Binding-site contacts:
Ligand atom C3 contacts residue LEU116 of chain 1.B at 3.5 Å (hydrophobic).
Ligand atom C12 contacts residue VAL294 of chain 1.B at 4.0 Å (hydrophobic).
Ligand atom C12 contacts residue NAD1 of chain 1.J at 3.6 Å.
Ligand atom C3 contacts residue MET306 of chain 1.A at 3.8 Å (hydrophobic).
Ligand atom C6 contacts residue LEU141 of chain 1.B at 4.3 Å (hydrophobic).
Ligand atom N13 contacts residue NAD1 of chain 1.J at 4.1 Å.
Ligand atom C6 contacts residue LEU116 of chain 1.B at 4.2 Å (hydrophobic).
Ligand atom C1 contacts residue LEU57 of chain 1.B at 4.0 Å (hydrophobic).
Ligand atom C12 contacts residue PHE93 of chain 1.B at 3.9 Å (hydrophobic).
Ligand atom C14 contacts residue ZN1 of chain 1.H at 3.0 Å.
Ligand atom C6 contacts residue THR48 of chain 1.B at 3.7 Å.
Ligand atom C14 contacts residue HIS67 of chain 1.B at 3.3 Å.
Ligand atom N13 contacts residue LEU141 of chain 1.B at 4.0 Å.
Ligand atom C1 contacts residue LEU116 of chain 1.B at 3.9 Å (hydrophobic).
Ligand atom C12 contacts residue THR48 of chain 1.B at 3.6 Å.
Ligand atom C2 contacts residue LEU116 of chain 1.B at 3.6 Å (hydrophobic).
Ligand atom C4 contacts residue VAL318 of chain 1.B at 4.1 Å (hydrophobic).
Ligand atom O16 contacts residue HIS67 of chain 1.B at 3.1 Å (h-bond).
Ligand atom C14 contacts residue NAD1 of chain 1.J at 3.8 Å.
Ligand atom O16 contacts residue THR48 of chain 1.B at 2.6 Å (h-bond).
Ligand atom O16 contacts residue CYS174 of chain 1.B at 3.3 Å (h-bond).
Ligand atom O16 contacts residue ZN1 of chain 1.H at 2.2 Å.
Ligand atom C1 contacts residue LEU141 of chain 1.B at 4.1 Å (hydrophobic).
Ligand atom C5 contacts residue VAL294 of chain 1.B at 3.8 Å (hydrophobic).
Ligand atom C14 contacts residue CYS174 of chain 1.B at 3.6 Å (hydrophobic).
Ligand atom C5 contacts residue LEU116 of chain 1.B at 4.1 Å (hydrophobic).
Ligand atom C14 contacts residue LEU141 of chain 1.B at 4.1 Å (hydrophobic).
Ligand atom C4 contacts residue VAL294 of chain 1.B at 3.7 Å (hydrophobic).
Ligand atom O16 contacts residue CYS46 of chain 1.B at 3.6 Å.
Ligand atom N13 contacts residue ZN1 of chain 1.H at 4.2 Å.
Ligand atom C14 contacts residue THR48 of chain 1.B at 3.5 Å.
Ligand atom C5 contacts residue THR48 of chain 1.B at 4.2 Å.
Ligand atom O16 contacts residue NAD1 of chain 1.J at 3.0 Å.
Ligand atom C4 contacts residue LEU309 of chain 1.A at 4.1 Å (hydrophobic).
Ligand atom C5 contacts residue PHE93 of chain 1.B at 4.3 Å (hydrophobic).
Ligand atom N13 contacts residue PHE93 of chain 1.B at 3.2 Å.
Ligand atom C3 contacts residue LEU309 of chain 1.A at 4.0 Å (hydrophobic).
Ligand atom N13 contacts residue THR48 of chain 1.B at 3.9 Å.
Ligand atom C14 contacts residue PHE93 of chain 1.B at 3.8 Å (hydrophobic).
Ligand atom C4 contacts residue LEU116 of chain 1.B at 3.7 Å (hydrophobic).

Sequence of chain 1.B:
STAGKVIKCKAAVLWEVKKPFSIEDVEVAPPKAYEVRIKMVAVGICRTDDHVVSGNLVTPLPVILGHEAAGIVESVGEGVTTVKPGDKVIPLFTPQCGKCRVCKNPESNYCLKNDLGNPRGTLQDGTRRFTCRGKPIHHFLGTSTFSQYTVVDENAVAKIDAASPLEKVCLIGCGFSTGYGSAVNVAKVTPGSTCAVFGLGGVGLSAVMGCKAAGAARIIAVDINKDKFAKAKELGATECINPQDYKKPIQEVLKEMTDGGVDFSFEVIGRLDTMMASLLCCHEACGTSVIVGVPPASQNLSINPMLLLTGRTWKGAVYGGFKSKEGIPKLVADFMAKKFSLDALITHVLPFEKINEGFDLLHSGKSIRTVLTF

The small molecule below binds the protein below.
Small molecule (SMILES): O=CNCc1ccccc1

Sequence of chain 1.A:
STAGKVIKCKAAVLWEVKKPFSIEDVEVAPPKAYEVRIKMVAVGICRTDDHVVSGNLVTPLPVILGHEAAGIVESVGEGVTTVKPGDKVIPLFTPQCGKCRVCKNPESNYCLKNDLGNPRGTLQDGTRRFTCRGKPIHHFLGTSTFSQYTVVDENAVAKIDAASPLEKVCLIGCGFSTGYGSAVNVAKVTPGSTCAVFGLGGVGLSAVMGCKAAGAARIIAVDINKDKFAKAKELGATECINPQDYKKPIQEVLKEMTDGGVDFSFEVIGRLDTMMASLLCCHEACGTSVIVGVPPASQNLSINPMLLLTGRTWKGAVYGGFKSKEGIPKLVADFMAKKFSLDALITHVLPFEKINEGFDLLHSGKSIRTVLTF